Sequence of chain 1.B:
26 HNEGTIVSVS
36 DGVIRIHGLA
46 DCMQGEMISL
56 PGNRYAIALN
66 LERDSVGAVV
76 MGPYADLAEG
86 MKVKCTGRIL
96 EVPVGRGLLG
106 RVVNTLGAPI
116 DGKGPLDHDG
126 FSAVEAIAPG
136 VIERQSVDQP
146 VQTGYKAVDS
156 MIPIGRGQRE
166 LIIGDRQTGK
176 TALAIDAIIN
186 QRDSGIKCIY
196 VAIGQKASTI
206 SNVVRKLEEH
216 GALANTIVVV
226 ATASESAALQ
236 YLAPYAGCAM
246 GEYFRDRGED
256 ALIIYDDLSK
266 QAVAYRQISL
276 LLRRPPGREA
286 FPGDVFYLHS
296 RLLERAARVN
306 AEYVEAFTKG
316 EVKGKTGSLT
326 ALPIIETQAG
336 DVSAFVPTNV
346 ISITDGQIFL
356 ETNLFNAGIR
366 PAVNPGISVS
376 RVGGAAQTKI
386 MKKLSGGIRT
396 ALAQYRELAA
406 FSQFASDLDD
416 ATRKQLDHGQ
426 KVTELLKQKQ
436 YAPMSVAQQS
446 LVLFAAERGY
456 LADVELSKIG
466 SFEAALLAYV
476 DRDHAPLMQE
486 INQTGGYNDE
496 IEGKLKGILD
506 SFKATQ

Binding-site contacts:
Ligand atom N1 contacts residue GLN433 of chain 1.B at 3.5 Å (h-bond).
Ligand atom N3B contacts residue ARG342 of chain 1.E at 3.6 Å.
Ligand atom N3B contacts residue MG1 of chain 1.JA at 3.6 Å.
Ligand atom O2A contacts residue THR176 of chain 1.B at 3.3 Å.
Ligand atom N3 contacts residue ARG365 of chain 1.B at 3.2 Å.
Ligand atom N1 contacts residue GLN435 of chain 1.B at 3.6 Å.
Ligand atom N1 contacts residue ARG365 of chain 1.B at 3.1 Å.
Ligand atom O3A contacts residue THR173 of chain 1.B at 3.5 Å (h-bond).
Ligand atom O1B contacts residue THR173 of chain 1.B at 3.0 Å (h-bond).
Ligand atom O2A contacts residue ALA177 of chain 1.B at 2.8 Å (h-bond).
Ligand atom O1G contacts residue ARG342 of chain 1.E at 3.2 Å (salt-bridge).
Ligand atom C5 contacts residue ARG365 of chain 1.B at 3.4 Å.
Ligand atom O3A contacts residue GLY174 of chain 1.B at 2.8 Å (h-bond).
Ligand atom N6 contacts residue GLN433 of chain 1.B at 3.5 Å (h-bond).
Ligand atom PG contacts residue MG1 of chain 1.JA at 3.0 Å.
Ligand atom C2 contacts residue ARG365 of chain 1.B at 3.1 Å.
Ligand atom PG contacts residue GLN172 of chain 1.B at 3.5 Å.
Ligand atom O3A contacts residue LYS175 of chain 1.B at 3.6 Å (salt-bridge).
Ligand atom O2G contacts residue MG1 of chain 1.JA at 2.1 Å.
Ligand atom N3B contacts residue GLN172 of chain 1.B at 2.8 Å (h-bond).
Ligand atom O3G contacts residue LYS175 of chain 1.B at 3.3 Å (salt-bridge).
Ligand atom O1A contacts residue ARG342 of chain 1.E at 3.0 Å (salt-bridge).
Ligand atom C6 contacts residue ARG365 of chain 1.B at 3.2 Å.
Ligand atom C2' contacts residue GLN435 of chain 1.B at 3.5 Å.
Ligand atom O1B contacts residue GLY174 of chain 1.B at 3.3 Å (h-bond).
Ligand atom O2B contacts residue MG1 of chain 1.JA at 2.2 Å.
Ligand atom O1B contacts residue GLN172 of chain 1.B at 3.2 Å (h-bond).
Ligand atom PB contacts residue LYS175 of chain 1.B at 3.6 Å.
Ligand atom O4' contacts residue PHE360 of chain 1.B at 3.4 Å.
Ligand atom N1 contacts residue LYS434 of chain 1.B at 3.5 Å.
Ligand atom O1B contacts residue LYS175 of chain 1.B at 3.0 Å (salt-bridge).
Ligand atom O3G contacts residue GLU331 of chain 1.B at 3.7 Å.
Ligand atom O3G contacts residue MG1 of chain 1.JA at 3.2 Å.
Ligand atom O2' contacts residue GLN435 of chain 1.B at 3.4 Å (h-bond).
Ligand atom O1G contacts residue GLN172 of chain 1.B at 3.4 Å (h-bond).
Ligand atom O2G contacts residue ARG342 of chain 1.E at 3.6 Å.
Ligand atom O2B contacts residue THR176 of chain 1.B at 2.3 Å (h-bond).
Ligand atom C2 contacts residue LYS434 of chain 1.B at 3.5 Å.
Ligand atom C4 contacts residue ARG365 of chain 1.B at 3.4 Å.
Ligand atom PB contacts residue MG1 of chain 1.JA at 3.3 Å.

Sequence of chain 1.E:
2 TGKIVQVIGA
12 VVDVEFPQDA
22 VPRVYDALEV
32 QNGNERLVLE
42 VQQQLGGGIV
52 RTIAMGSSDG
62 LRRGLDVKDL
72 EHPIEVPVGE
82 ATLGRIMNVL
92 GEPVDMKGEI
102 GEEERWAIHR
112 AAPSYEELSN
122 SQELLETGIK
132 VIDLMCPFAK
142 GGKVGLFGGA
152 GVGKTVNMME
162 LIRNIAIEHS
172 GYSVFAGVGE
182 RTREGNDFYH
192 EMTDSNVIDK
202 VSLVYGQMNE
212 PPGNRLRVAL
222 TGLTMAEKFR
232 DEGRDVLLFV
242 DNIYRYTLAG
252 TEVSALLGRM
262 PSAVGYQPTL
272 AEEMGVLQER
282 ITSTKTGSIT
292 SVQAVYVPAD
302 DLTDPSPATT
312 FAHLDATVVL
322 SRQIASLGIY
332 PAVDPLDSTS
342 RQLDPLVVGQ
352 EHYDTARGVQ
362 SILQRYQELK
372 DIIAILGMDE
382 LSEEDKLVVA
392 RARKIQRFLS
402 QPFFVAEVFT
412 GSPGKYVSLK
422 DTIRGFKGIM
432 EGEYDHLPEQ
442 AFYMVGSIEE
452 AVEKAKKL

This small molecule binds to this protein.
Small molecule (SMILES): Nc1ncnc2c1ncn2[C@@H]1O[C@H](CO[P](=O)(O)O[P](=O)(O)NP(=O)(O)O)[C@@H](O)[C@H]1O